Binding-site contacts:
Ligand atom C6 contacts residue NAG1 of chain 16.R at 4.3 Å.
Ligand atom C6 contacts residue LEU24 of chain 16.B at 4.5 Å (hydrophobic).
Ligand atom C4 contacts residue NAG1 of chain 16.R at 3.2 Å.
Ligand atom O7 contacts residue ASN69 of chain 16.B at 3.8 Å.
Ligand atom O1 contacts residue VAL31 of chain 16.B at 3.4 Å (h-bond).
Ligand atom C8 contacts residue ASN69 of chain 16.B at 3.4 Å.
Ligand atom O4 contacts residue VAL31 of chain 16.B at 3.3 Å.
Ligand atom N2 contacts residue ASN69 of chain 16.B at 4.3 Å.
Ligand atom C7 contacts residue ASN69 of chain 16.B at 3.8 Å.
Ligand atom O6 contacts residue NAG1 of chain 16.R at 3.0 Å.
Ligand atom C5 contacts residue VAL31 of chain 16.B at 4.2 Å (hydrophobic).
Ligand atom C2 contacts residue VAL31 of chain 16.B at 4.0 Å (hydrophobic).
Ligand atom C6 contacts residue MET33 of chain 16.B at 3.5 Å (hydrophobic).
Ligand atom O4 contacts residue NAG1 of chain 16.R at 3.0 Å.
Ligand atom C5 contacts residue MET33 of chain 16.B at 3.7 Å (hydrophobic).
Ligand atom C5 contacts residue ASN69 of chain 16.B at 3.7 Å.
Ligand atom O1 contacts residue MET33 of chain 16.B at 3.9 Å.
Ligand atom N2 contacts residue VAL31 of chain 16.B at 4.0 Å.
Ligand atom C6 contacts residue ASN69 of chain 16.B at 4.4 Å.
Ligand atom C4 contacts residue VAL31 of chain 16.B at 3.8 Å (hydrophobic).
Ligand atom O1 contacts residue ASN69 of chain 16.B at 2.1 Å (h-bond).
Ligand atom C3 contacts residue NAG1 of chain 16.R at 3.7 Å.
Ligand atom C7 contacts residue SER70 of chain 16.B at 4.4 Å.
Ligand atom O3 contacts residue VAL31 of chain 16.B at 3.6 Å.
Ligand atom C2 contacts residue ASN69 of chain 16.B at 4.2 Å.
Ligand atom C8 contacts residue SER70 of chain 16.B at 3.7 Å.
Ligand atom C3 contacts residue VAL31 of chain 16.B at 3.0 Å (hydrophobic).
Ligand atom C8 contacts residue ARG57 of chain 16.B at 4.2 Å.
Ligand atom C1 contacts residue VAL31 of chain 16.B at 4.3 Å (hydrophobic).
Ligand atom C1 contacts residue ASN69 of chain 16.B at 2.7 Å.
Ligand atom O1 contacts residue SER70 of chain 16.B at 4.2 Å.
Ligand atom C5 contacts residue NAG1 of chain 16.R at 4.3 Å.
Ligand atom O3 contacts residue NAG1 of chain 16.R at 2.6 Å (h-bond).
Ligand atom O5 contacts residue MET33 of chain 16.B at 4.2 Å.
Ligand atom O5 contacts residue ASN69 of chain 16.B at 2.8 Å (h-bond).

Sequence of chain 16.B:
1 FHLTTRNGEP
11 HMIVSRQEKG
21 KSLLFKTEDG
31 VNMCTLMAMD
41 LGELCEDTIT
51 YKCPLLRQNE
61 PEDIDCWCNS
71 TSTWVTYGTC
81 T

This small molecule binds to this protein.
Small molecule (SMILES): CC(=O)N[C@@H]1[C@@H](O)[C@H](O)[C@@H](CO)O[C@H]1O